Sequence of chain 1.A:
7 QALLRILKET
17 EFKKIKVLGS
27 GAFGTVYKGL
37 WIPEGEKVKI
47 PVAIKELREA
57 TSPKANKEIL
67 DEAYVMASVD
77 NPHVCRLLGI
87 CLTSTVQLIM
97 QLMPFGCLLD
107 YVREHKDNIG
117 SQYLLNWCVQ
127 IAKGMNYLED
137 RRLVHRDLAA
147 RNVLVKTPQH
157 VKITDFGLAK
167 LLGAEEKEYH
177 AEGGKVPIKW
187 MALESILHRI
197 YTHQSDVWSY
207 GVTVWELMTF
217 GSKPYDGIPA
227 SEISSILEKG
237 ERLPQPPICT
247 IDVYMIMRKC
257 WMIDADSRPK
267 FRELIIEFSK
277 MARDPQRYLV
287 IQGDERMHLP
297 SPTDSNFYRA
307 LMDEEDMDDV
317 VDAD

Binding-site contacts:
Ligand atom F05 contacts residue LEU83 of chain 1.A at 3.0 Å.
Ligand atom C30 contacts residue LYS51 of chain 1.A at 3.7 Å.
Ligand atom C06 contacts residue PHE162 of chain 1.A at 3.4 Å (hydrophobic).
Ligand atom N29 contacts residue LEU150 of chain 1.A at 3.5 Å.
Ligand atom N24 contacts residue MET99 of chain 1.A at 2.5 Å (h-bond).
Ligand atom C08 contacts residue MET72 of chain 1.A at 3.6 Å (hydrophobic).
Ligand atom C14 contacts residue MET96 of chain 1.A at 3.6 Å (hydrophobic).
Ligand atom N22 contacts residue MET99 of chain 1.A at 3.0 Å (h-bond).
Ligand atom C07 contacts residue PHE162 of chain 1.A at 3.4 Å (hydrophobic).
Ligand atom N33 contacts residue VAL32 of chain 1.A at 3.5 Å.
Ligand atom F05 contacts residue CYS81 of chain 1.A at 3.4 Å.
Ligand atom O09 contacts residue LEU164 of chain 1.A at 3.2 Å.
Ligand atom C14 contacts residue LYS51 of chain 1.A at 3.5 Å.
Ligand atom N11 contacts residue ASP161 of chain 1.A at 3.4 Å (salt-bridge).
Ligand atom C25 contacts residue MET99 of chain 1.A at 3.4 Å (hydrophobic).
Ligand atom O01 contacts residue LEU94 of chain 1.A at 3.6 Å.
Ligand atom C06 contacts residue CYS81 of chain 1.A at 3.5 Å (hydrophobic).
Ligand atom C23 contacts residue MET99 of chain 1.A at 3.4 Å (hydrophobic).
Ligand atom C08 contacts residue PHE162 of chain 1.A at 3.5 Å (hydrophobic).
Ligand atom C21 contacts residue GLN97 of chain 1.A at 3.3 Å.
Ligand atom C07 contacts residue MET72 of chain 1.A at 3.7 Å (hydrophobic).
Ligand atom C25 contacts residue LEU24 of chain 1.A at 3.6 Å (hydrophobic).
Ligand atom O09 contacts residue ASP161 of chain 1.A at 3.5 Å.
Ligand atom C13 contacts residue MET96 of chain 1.A at 3.6 Å (hydrophobic).
Ligand atom C21 contacts residue ALA49 of chain 1.A at 3.4 Å (hydrophobic).
Ligand atom O27 contacts residue LEU24 of chain 1.A at 3.5 Å.
Ligand atom C08 contacts residue ASP161 of chain 1.A at 3.6 Å.
Ligand atom C26 contacts residue MET99 of chain 1.A at 3.5 Å (hydrophobic).
Ligand atom O01 contacts residue LEU83 of chain 1.A at 3.2 Å.
Ligand atom C32 contacts residue ARG147 of chain 1.A at 3.2 Å.
Ligand atom C32 contacts residue CYS103 of chain 1.A at 3.6 Å (hydrophobic).
Ligand atom C30 contacts residue VAL32 of chain 1.A at 3.6 Å (hydrophobic).
Ligand atom C21 contacts residue MET99 of chain 1.A at 3.6 Å (hydrophobic).
Ligand atom C20 contacts residue MET96 of chain 1.A at 3.6 Å (hydrophobic).
Ligand atom N11 contacts residue THR160 of chain 1.A at 3.4 Å (h-bond).
Ligand atom O09 contacts residue PHE162 of chain 1.A at 2.7 Å (h-bond).
Ligand atom O09 contacts residue MET72 of chain 1.A at 3.4 Å.
Ligand atom F05 contacts residue ARG82 of chain 1.A at 3.2 Å.
Ligand atom N33 contacts residue LYS51 of chain 1.A at 2.8 Å (salt-bridge).
Ligand atom C20 contacts residue LEU150 of chain 1.A at 3.6 Å (hydrophobic).

A protein and the small-molecule ligand that binds it are described below.
Small molecule (SMILES): CSc1nc(-c2cccc(NC(=O)c3cc(O)ccc3F)c2)c(-c2ccnc(NC(C)=O)c2)[nH]1